Sequence of chain 1.A:
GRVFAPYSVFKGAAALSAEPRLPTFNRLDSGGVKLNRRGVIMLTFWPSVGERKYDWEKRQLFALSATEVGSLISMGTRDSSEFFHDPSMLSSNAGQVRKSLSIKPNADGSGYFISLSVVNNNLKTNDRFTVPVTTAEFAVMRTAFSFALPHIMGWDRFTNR

Binding-site contacts:
Ligand atom O4 contacts residue PHE92 of chain 1.A at 3.5 Å (h-bond).
Ligand atom O2 contacts residue ARG60 of chain 3.A at 2.9 Å.
Ligand atom C6 contacts residue TRP64 of chain 3.A at 3.3 Å (hydrophobic).
Ligand atom C1' contacts residue ASP94 of chain 1.A at 3.4 Å.
Ligand atom C6 contacts residue HIS93 of chain 1.A at 3.5 Å.
Ligand atom C4 contacts residue ARG45 of chain 1.A at 3.3 Å.
Ligand atom C7 contacts residue GLU76 of chain 1.A at 3.5 Å.
Ligand atom C4 contacts residue PHE92 of chain 1.A at 3.3 Å (hydrophobic).
Ligand atom O4 contacts residue ARG45 of chain 1.A at 3.2 Å (salt-bridge).
Ligand atom C4 contacts residue PHE18 of chain 3.A at 3.4 Å (hydrophobic).
Ligand atom N3 contacts residue PHE92 of chain 1.A at 3.0 Å (h-bond).
Ligand atom N3 contacts residue ARG45 of chain 1.A at 2.6 Å (salt-bridge).
Ligand atom O2 contacts residue ASP94 of chain 1.A at 3.0 Å (salt-bridge).
Ligand atom O4 contacts residue PHE12 of chain 3.A at 3.5 Å.
Ligand atom O4 contacts residue SER16 of chain 3.A at 2.9 Å (h-bond).
Ligand atom O4' contacts residue MET50 of chain 1.A at 3.3 Å.
Ligand atom OP1 contacts residue TYR62 of chain 3.A at 3.1 Å (h-bond).
Ligand atom OP1 contacts residue LYS61 of chain 3.A at 2.9 Å.
Ligand atom OP1 contacts residue HIS93 of chain 1.A at 2.7 Å (h-bond).
Ligand atom O2 contacts residue MET97 of chain 1.A at 2.9 Å.
Ligand atom C5 contacts residue HIS93 of chain 1.A at 3.4 Å.
Ligand atom C4 contacts residue PHE12 of chain 3.A at 3.5 Å (hydrophobic).
Ligand atom N3 contacts residue PHE12 of chain 3.A at 3.1 Å.
Ligand atom C7 contacts residue HIS93 of chain 1.A at 3.4 Å.
Ligand atom OP2 contacts residue LYS107 of chain 1.A at 2.8 Å (salt-bridge).
Ligand atom OP1 contacts residue LYS107 of chain 1.A at 2.8 Å (salt-bridge).
Ligand atom O2 contacts residue TYR62 of chain 3.A at 3.4 Å.
Ligand atom O4' contacts residue TRP64 of chain 3.A at 2.7 Å (h-bond).
Ligand atom N1 contacts residue MET97 of chain 1.A at 3.5 Å (h-bond).
Ligand atom N3 contacts residue PHE18 of chain 3.A at 3.4 Å.
Ligand atom O4' contacts residue ASP94 of chain 1.A at 3.4 Å (salt-bridge).
Ligand atom OP1 contacts residue ALA71 of chain 1.A at 3.0 Å (h-bond).
Ligand atom O4' contacts residue HIS93 of chain 1.A at 3.4 Å.
Ligand atom C5' contacts residue TYR62 of chain 3.A at 3.4 Å (hydrophobic).
Ligand atom C7 contacts residue LYS42 of chain 1.A at 3.0 Å.
Ligand atom O2 contacts residue PHE12 of chain 3.A at 3.1 Å.
Ligand atom C2 contacts residue PHE12 of chain 3.A at 3.1 Å (hydrophobic).
Ligand atom C2 contacts residue MET97 of chain 1.A at 3.4 Å (hydrophobic).
Ligand atom O2 contacts residue TRP64 of chain 3.A at 3.4 Å.
Ligand atom O4 contacts residue LYS42 of chain 1.A at 3.5 Å.

This protein binds this small molecule.
Small molecule (SMILES): Cc1cn([C@H]2C[C@H](O[P](=O)(O)OC[C@H]3O[C@@H](n4cc(C)c(=O)[nH]c4=O)C[C@@H]3O[P](=O)(O)OC[C@H]3O[C@@H](n4cc(C)c(=O)[nH]c4=O)C[C@@H]3O[P](=O)(O)OC[C@H]3O[C@@H](n4cc(C)c(=O)[nH]c4=O)C[C@@H]3O)[C@@H](CO[P](=O)(O)O[C@H]3C[C@H](n4cc(C)c(=O)[nH]c4=O)O[C@@H]3CO[P](=O)(O)O[C@H]3C[C@H](n4cc(C)c(=O)[nH]c4=O)O[C@@H]3CO[P](=O)(O)O[C@H]3C[C@H](n4cc(C)c(=O)[nH]c4=O)O[C@@H]3CO[P](=O)(O)O[C@H]3C[C@H](n4cc(C)c(=O)[nH]c4=O)O[C@@H]3CO[P](=O)(O)O[C@H]3C[C@H](n4cc(C)c(=O)[nH]c4=O)O[C@@H]3COP(=O)=O)O2)c(=O)[nH]c1=O

Sequence of chain 3.A:
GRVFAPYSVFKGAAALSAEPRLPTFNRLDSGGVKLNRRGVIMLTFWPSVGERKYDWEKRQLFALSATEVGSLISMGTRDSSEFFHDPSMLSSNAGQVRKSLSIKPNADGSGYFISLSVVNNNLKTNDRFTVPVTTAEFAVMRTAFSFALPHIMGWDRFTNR